This small molecule binds to this protein.
Small molecule (SMILES): CC(=O)N[C@@H]1[C@@H](O)[C@H](O)[C@@H](CO)O[C@H]1O

Binding-site contacts:
Ligand atom C1 contacts residue VAL101 of chain 1.B at 4.5 Å (hydrophobic).
Ligand atom C4 contacts residue ASN96 of chain 1.B at 4.3 Å.
Ligand atom O6 contacts residue VAL101 of chain 1.B at 4.0 Å.
Ligand atom C3 contacts residue ASN96 of chain 1.B at 3.8 Å.
Ligand atom C1 contacts residue ASN96 of chain 1.B at 1.5 Å.
Ligand atom C7 contacts residue ASN99 of chain 1.B at 4.0 Å.
Ligand atom C8 contacts residue ASN99 of chain 1.B at 4.2 Å.
Ligand atom N2 contacts residue ASN96 of chain 1.B at 2.8 Å (h-bond).
Ligand atom O6 contacts residue LYS103 of chain 1.B at 3.6 Å.
Ligand atom C8 contacts residue ASN96 of chain 1.B at 3.5 Å.
Ligand atom O5 contacts residue ASN96 of chain 1.B at 2.5 Å (h-bond).
Ligand atom C5 contacts residue ASN96 of chain 1.B at 3.8 Å.
Ligand atom O7 contacts residue ASN99 of chain 1.B at 3.6 Å (h-bond).
Ligand atom C8 contacts residue ALA97 of chain 1.B at 3.9 Å (hydrophobic).
Ligand atom C7 contacts residue ASN96 of chain 1.B at 4.0 Å.
Ligand atom C2 contacts residue ASN96 of chain 1.B at 2.5 Å.
Ligand atom O5 contacts residue VAL101 of chain 1.B at 4.5 Å.

Sequence of chain 1.B:
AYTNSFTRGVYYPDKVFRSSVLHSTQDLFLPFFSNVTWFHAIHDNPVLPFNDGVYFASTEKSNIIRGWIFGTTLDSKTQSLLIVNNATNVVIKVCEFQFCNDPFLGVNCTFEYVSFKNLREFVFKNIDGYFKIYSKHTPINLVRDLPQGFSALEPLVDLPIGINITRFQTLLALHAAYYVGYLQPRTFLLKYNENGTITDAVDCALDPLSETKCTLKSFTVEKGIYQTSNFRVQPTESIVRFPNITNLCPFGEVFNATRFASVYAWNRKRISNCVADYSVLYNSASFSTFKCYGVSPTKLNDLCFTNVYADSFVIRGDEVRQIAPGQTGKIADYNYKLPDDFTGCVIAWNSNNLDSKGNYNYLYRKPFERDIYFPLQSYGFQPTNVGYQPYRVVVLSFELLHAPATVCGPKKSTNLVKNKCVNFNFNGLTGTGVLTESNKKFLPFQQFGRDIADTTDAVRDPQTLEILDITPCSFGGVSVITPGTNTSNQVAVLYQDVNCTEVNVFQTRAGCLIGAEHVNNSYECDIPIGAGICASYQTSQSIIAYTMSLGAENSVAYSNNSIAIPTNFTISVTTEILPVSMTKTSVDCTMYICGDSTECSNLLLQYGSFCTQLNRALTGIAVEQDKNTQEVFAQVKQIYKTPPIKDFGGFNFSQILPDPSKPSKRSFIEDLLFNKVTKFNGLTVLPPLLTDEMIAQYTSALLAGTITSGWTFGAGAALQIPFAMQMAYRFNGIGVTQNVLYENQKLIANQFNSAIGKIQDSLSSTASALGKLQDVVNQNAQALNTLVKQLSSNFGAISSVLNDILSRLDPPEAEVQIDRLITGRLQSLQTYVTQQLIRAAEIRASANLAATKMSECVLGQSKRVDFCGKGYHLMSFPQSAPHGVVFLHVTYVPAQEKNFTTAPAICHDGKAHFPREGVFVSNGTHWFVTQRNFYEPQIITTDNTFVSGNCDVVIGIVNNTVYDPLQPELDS